Binding-site contacts:
Ligand atom CAC contacts residue GLN41 of chain 1.B at 3.5 Å.
Ligand atom NAJ contacts residue MET58 of chain 1.B at 4.2 Å.
Ligand atom CAD contacts residue PRO53 of chain 1.B at 4.1 Å (hydrophobic).
Ligand atom OAB contacts residue ALA62 of chain 1.B at 3.5 Å.
Ligand atom CAC contacts residue LYS42 of chain 1.B at 4.0 Å.
Ligand atom CAF contacts residue PRO53 of chain 1.B at 4.2 Å (hydrophobic).
Ligand atom NAK contacts residue NI1 of chain 1.I at 2.1 Å (h-bond).
Ligand atom CAH contacts residue PRO53 of chain 1.B at 4.1 Å (hydrophobic).
Ligand atom CAC contacts residue ALA43 of chain 1.B at 3.4 Å (hydrophobic).
Ligand atom CAM contacts residue PRO53 of chain 1.B at 3.6 Å (hydrophobic).
Ligand atom CAE contacts residue GLN41 of chain 1.B at 3.8 Å.
Ligand atom CAM contacts residue CYS59 of chain 1.B at 2.6 Å (hydrophobic).
Ligand atom CAR contacts residue PRO53 of chain 1.B at 4.1 Å (hydrophobic).
Ligand atom CAG contacts residue MET58 of chain 1.B at 3.7 Å (hydrophobic).
Ligand atom OAB contacts residue MET58 of chain 1.B at 3.2 Å (h-bond).
Ligand atom CAN contacts residue PRO53 of chain 1.B at 3.4 Å (hydrophobic).
Ligand atom CAI contacts residue ALA62 of chain 1.B at 3.7 Å (hydrophobic).
Ligand atom CAO contacts residue MET58 of chain 1.B at 4.1 Å (hydrophobic).
Ligand atom CAQ contacts residue NI1 of chain 1.I at 2.9 Å.
Ligand atom OAB contacts residue CYS59 of chain 1.B at 2.7 Å.
Ligand atom NAL contacts residue PRO53 of chain 1.B at 3.2 Å (h-bond).
Ligand atom NAL contacts residue CYS59 of chain 1.B at 3.6 Å.
Ligand atom NAJ contacts residue LYS42 of chain 1.B at 3.8 Å.
Ligand atom CAA contacts residue CYS59 of chain 1.B at 1.8 Å (hydrophobic).
Ligand atom CAE contacts residue NI1 of chain 1.I at 3.1 Å.
Ligand atom CAG contacts residue ALA62 of chain 1.B at 4.0 Å (hydrophobic).
Ligand atom CAF contacts residue NI1 of chain 1.I at 3.1 Å.
Ligand atom CAR contacts residue NI1 of chain 1.I at 2.9 Å.
Ligand atom CAE contacts residue LYS42 of chain 1.B at 3.1 Å.
Ligand atom CAP contacts residue NI1 of chain 1.I at 4.2 Å.
Ligand atom CAC contacts residue MET58 of chain 1.B at 3.5 Å (hydrophobic).
Ligand atom CAP contacts residue PRO53 of chain 1.B at 3.8 Å (hydrophobic).
Ligand atom NAJ contacts residue NI1 of chain 1.I at 2.1 Å (h-bond).
Ligand atom CAI contacts residue MET58 of chain 1.B at 3.6 Å (hydrophobic).
Ligand atom CAE contacts residue ALA43 of chain 1.B at 3.8 Å (hydrophobic).
Ligand atom OAB contacts residue PRO53 of chain 1.B at 3.9 Å.
Ligand atom NAK contacts residue PRO53 of chain 1.B at 4.2 Å.
Ligand atom CAI contacts residue PRO53 of chain 1.B at 3.8 Å (hydrophobic).
Ligand atom CAE contacts residue MET58 of chain 1.B at 3.8 Å (hydrophobic).
Ligand atom CAG contacts residue GLN41 of chain 1.B at 3.8 Å.

The protein below binds the small molecule below.
Small molecule (SMILES): CC(=O)Nc1cc2cccnc2c2ncccc12

Sequence of chain 1.B:
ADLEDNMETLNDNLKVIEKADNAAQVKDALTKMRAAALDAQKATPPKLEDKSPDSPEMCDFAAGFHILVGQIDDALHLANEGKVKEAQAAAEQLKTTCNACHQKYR